Sequence of chain 1.A:
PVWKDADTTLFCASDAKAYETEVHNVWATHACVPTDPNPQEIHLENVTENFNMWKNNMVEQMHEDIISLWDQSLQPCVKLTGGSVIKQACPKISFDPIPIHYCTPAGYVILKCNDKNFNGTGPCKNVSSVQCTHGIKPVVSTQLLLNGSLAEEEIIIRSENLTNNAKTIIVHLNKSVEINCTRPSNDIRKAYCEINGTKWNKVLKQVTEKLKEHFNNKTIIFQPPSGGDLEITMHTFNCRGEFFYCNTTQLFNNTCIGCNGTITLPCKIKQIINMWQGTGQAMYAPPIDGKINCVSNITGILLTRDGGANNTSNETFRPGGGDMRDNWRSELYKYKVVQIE

The protein below binds the small molecule below.
Small molecule (SMILES): CC(=O)N[C@@H]1[C@@H](O)[C@H](O)[C@@H](CO)O[C@H]1O

Binding-site contacts:
Ligand atom O5 contacts residue ASN225 of chain 1.A at 2.3 Å (h-bond).
Ligand atom C2 contacts residue ASN225 of chain 1.A at 2.3 Å.
Ligand atom C4 contacts residue ASN225 of chain 1.A at 4.1 Å.
Ligand atom C1 contacts residue ASN225 of chain 1.A at 1.4 Å.
Ligand atom C5 contacts residue ASN225 of chain 1.A at 3.6 Å.
Ligand atom C8 contacts residue ASN224 of chain 1.A at 4.4 Å.
Ligand atom C3 contacts residue ASN225 of chain 1.A at 3.7 Å.
Ligand atom N2 contacts residue ASN225 of chain 1.A at 2.9 Å (h-bond).
Ligand atom C7 contacts residue ASN225 of chain 1.A at 3.4 Å.
Ligand atom O7 contacts residue ASN225 of chain 1.A at 3.5 Å (h-bond).